Binding-site contacts:
Ligand atom C15 contacts residue ALA275 of chain 2.B at 3.6 Å (hydrophobic).
Ligand atom C2 contacts residue ALA275 of chain 2.B at 3.7 Å (hydrophobic).
Ligand atom C1 contacts residue ALA275 of chain 2.B at 4.0 Å (hydrophobic).
Ligand atom C5 contacts residue PHE279 of chain 2.B at 3.5 Å (hydrophobic).
Ligand atom C12 contacts residue MET188 of chain 2.B at 3.9 Å (hydrophobic).
Ligand atom C7 contacts residue LEU243 of chain 2.B at 3.2 Å (hydrophobic).
Ligand atom C8 contacts residue LEU243 of chain 2.B at 4.0 Å (hydrophobic).
Ligand atom C14 contacts residue ALA275 of chain 2.B at 4.0 Å (hydrophobic).
Ligand atom C4 contacts residue GLN276 of chain 2.B at 3.9 Å.
Ligand atom C4 contacts residue PHE279 of chain 2.B at 3.5 Å (hydrophobic).
Ligand atom C6 contacts residue PHE279 of chain 2.B at 3.9 Å (hydrophobic).
Ligand atom C1 contacts residue LEU243 of chain 2.B at 3.9 Å (hydrophobic).
Ligand atom C5 contacts residue LEU243 of chain 2.B at 3.7 Å (hydrophobic).
Ligand atom C7 contacts residue PHE279 of chain 2.B at 3.8 Å (hydrophobic).
Ligand atom C1 contacts residue GLN276 of chain 2.B at 3.4 Å.
Ligand atom C8 contacts residue TYR247 of chain 2.B at 3.8 Å (hydrophobic).
Ligand atom N5 contacts residue TYR247 of chain 2.B at 3.1 Å (h-bond).
Ligand atom C1 contacts residue TYR247 of chain 2.B at 3.6 Å (hydrophobic).
Ligand atom N1 contacts residue PHE279 of chain 2.B at 3.6 Å.
Ligand atom N4 contacts residue TYR247 of chain 2.B at 3.3 Å (h-bond).
Ligand atom N3 contacts residue LEU243 of chain 2.B at 3.6 Å.
Ligand atom O1 contacts residue PHE279 of chain 2.B at 3.9 Å.
Ligand atom N1 contacts residue GLN276 of chain 2.B at 3.1 Å (h-bond).
Ligand atom N2 contacts residue ILE226 of chain 2.B at 3.5 Å.
Ligand atom C15 contacts residue TYR247 of chain 2.B at 4.0 Å (hydrophobic).
Ligand atom C11 contacts residue MET188 of chain 2.B at 3.7 Å (hydrophobic).
Ligand atom C6 contacts residue ILE226 of chain 2.B at 3.9 Å (hydrophobic).
Ligand atom C2 contacts residue TYR247 of chain 2.B at 4.0 Å (hydrophobic).
Ligand atom C13 contacts residue TYR247 of chain 2.B at 3.7 Å (hydrophobic).
Ligand atom C21 contacts residue PHE279 of chain 2.B at 3.9 Å (hydrophobic).
Ligand atom N4 contacts residue LEU243 of chain 2.B at 3.2 Å.
Ligand atom O2 contacts residue PHE264 of chain 2.B at 3.7 Å.
Ligand atom C2 contacts residue GLN276 of chain 2.B at 3.6 Å.
Ligand atom C3 contacts residue LEU243 of chain 2.B at 3.6 Å (hydrophobic).
Ligand atom C10 contacts residue HIS75 of chain 2.B at 4.0 Å.
Ligand atom O1 contacts residue GLN276 of chain 2.B at 3.2 Å (h-bond).
Ligand atom C15 contacts residue PHE264 of chain 2.B at 3.9 Å (hydrophobic).
Ligand atom C3 contacts residue GLN276 of chain 2.B at 3.9 Å.
Ligand atom C17 contacts residue PHE264 of chain 2.B at 3.8 Å (hydrophobic).
Ligand atom C13 contacts residue PHE279 of chain 2.B at 3.5 Å (hydrophobic).

Sequence of chain 2.B:
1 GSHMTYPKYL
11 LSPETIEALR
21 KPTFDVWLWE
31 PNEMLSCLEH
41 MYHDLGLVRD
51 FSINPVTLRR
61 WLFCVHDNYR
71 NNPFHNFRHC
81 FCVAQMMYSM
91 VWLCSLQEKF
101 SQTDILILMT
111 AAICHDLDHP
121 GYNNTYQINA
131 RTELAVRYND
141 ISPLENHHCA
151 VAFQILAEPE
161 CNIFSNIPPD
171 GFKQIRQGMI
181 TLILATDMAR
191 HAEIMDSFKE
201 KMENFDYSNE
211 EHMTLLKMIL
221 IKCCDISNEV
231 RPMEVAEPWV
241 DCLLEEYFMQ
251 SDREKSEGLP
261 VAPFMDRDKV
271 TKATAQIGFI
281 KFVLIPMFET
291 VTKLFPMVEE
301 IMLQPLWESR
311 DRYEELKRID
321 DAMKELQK

A small-molecule ligand and the protein it binds are described below.
Small molecule (SMILES): C[C@H](c1nc2c(cnn2C2CCCC2)c(=O)[nH]1)N1CC(Oc2ccccc2)C1